Binding-site contacts:
Ligand atom C23 contacts residue PRO369 of chain 1.A at 4.2 Å (hydrophobic).
Ligand atom C9 contacts residue PHE376 of chain 1.A at 3.8 Å (hydrophobic).
Ligand atom C27 contacts residue ILE372 of chain 1.A at 3.9 Å (hydrophobic).
Ligand atom C19 contacts residue ALA386 of chain 1.A at 4.4 Å (hydrophobic).
Ligand atom O1 contacts residue CYS383 of chain 1.A at 4.2 Å.
Ligand atom C12 contacts residue ILE372 of chain 1.A at 3.8 Å (hydrophobic).
Ligand atom C21 contacts residue ILE372 of chain 1.A at 4.0 Å (hydrophobic).
Ligand atom O1 contacts residue SER384 of chain 1.A at 2.9 Å (h-bond).
Ligand atom C18 contacts residue LEU390 of chain 1.A at 4.0 Å (hydrophobic).
Ligand atom C12 contacts residue ILE373 of chain 1.A at 3.9 Å (hydrophobic).
Ligand atom C27 contacts residue LEU368 of chain 1.A at 4.0 Å (hydrophobic).
Ligand atom C1 contacts residue PHE376 of chain 1.A at 3.9 Å (hydrophobic).
Ligand atom C21 contacts residue PRO369 of chain 1.A at 3.5 Å (hydrophobic).
Ligand atom C27 contacts residue PRO369 of chain 1.A at 3.9 Å (hydrophobic).
Ligand atom C2 contacts residue SER384 of chain 1.A at 3.5 Å.
Ligand atom C11 contacts residue PHE376 of chain 1.A at 3.8 Å (hydrophobic).
Ligand atom C14 contacts residue PHE376 of chain 1.A at 4.5 Å (hydrophobic).
Ligand atom C19 contacts residue LEU390 of chain 1.A at 3.8 Å (hydrophobic).
Ligand atom C25 contacts residue PRO369 of chain 1.A at 4.3 Å (hydrophobic).
Ligand atom C11 contacts residue ILE373 of chain 1.A at 3.9 Å (hydrophobic).
Ligand atom C12 contacts residue PHE376 of chain 1.A at 3.9 Å (hydrophobic).
Ligand atom C17 contacts residue ILE372 of chain 1.A at 4.5 Å (hydrophobic).
Ligand atom C2 contacts residue ALA386 of chain 1.A at 4.2 Å (hydrophobic).
Ligand atom C23 contacts residue ILE372 of chain 1.A at 4.4 Å (hydrophobic).
Ligand atom C3 contacts residue SER384 of chain 1.A at 3.7 Å.

This small molecule binds to this protein.
Small molecule (SMILES): CC(C)CCC[C@@H](C)[C@H]1CC[C@H]2[C@@H]3CC=C4C[C@@H](O)CC[C@]4(C)[C@H]3CC[C@]12C

Sequence of chain 1.A:
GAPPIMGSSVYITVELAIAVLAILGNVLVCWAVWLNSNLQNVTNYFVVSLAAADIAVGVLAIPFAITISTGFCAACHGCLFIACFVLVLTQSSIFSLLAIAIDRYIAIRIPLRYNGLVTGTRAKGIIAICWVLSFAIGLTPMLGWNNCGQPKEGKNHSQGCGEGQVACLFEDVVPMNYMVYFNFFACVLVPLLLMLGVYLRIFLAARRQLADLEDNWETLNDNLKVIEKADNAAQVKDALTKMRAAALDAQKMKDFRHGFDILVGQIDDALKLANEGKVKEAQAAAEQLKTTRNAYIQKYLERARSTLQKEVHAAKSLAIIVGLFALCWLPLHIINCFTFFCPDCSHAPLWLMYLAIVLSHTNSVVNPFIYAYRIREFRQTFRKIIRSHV